This small molecule binds to this protein.
Small molecule (SMILES): CC(=O)N[C@@H]1[C@@H](O)[C@H](O)[C@@H](CO)O[C@H]1O

Binding-site contacts:
Ligand atom C2 contacts residue ASN250 of chain 1.A at 2.4 Å.
Ligand atom N2 contacts residue ASN250 of chain 1.A at 2.9 Å (h-bond).
Ligand atom C7 contacts residue SER240 of chain 1.A at 3.7 Å.
Ligand atom N2 contacts residue SER240 of chain 1.A at 3.8 Å.
Ligand atom C8 contacts residue SER240 of chain 1.A at 4.2 Å.
Ligand atom O5 contacts residue ASN250 of chain 1.A at 2.4 Å (h-bond).
Ligand atom C7 contacts residue ASN250 of chain 1.A at 4.0 Å.
Ligand atom C4 contacts residue ASN250 of chain 1.A at 4.2 Å.
Ligand atom O7 contacts residue ASN250 of chain 1.A at 4.5 Å.
Ligand atom C5 contacts residue ASN250 of chain 1.A at 3.7 Å.
Ligand atom C1 contacts residue ASN250 of chain 1.A at 1.4 Å.
Ligand atom C1 contacts residue SER239 of chain 1.A at 4.4 Å.
Ligand atom C3 contacts residue ASN250 of chain 1.A at 3.8 Å.
Ligand atom O7 contacts residue SER240 of chain 1.A at 3.0 Å (h-bond).

Sequence of chain 1.A:
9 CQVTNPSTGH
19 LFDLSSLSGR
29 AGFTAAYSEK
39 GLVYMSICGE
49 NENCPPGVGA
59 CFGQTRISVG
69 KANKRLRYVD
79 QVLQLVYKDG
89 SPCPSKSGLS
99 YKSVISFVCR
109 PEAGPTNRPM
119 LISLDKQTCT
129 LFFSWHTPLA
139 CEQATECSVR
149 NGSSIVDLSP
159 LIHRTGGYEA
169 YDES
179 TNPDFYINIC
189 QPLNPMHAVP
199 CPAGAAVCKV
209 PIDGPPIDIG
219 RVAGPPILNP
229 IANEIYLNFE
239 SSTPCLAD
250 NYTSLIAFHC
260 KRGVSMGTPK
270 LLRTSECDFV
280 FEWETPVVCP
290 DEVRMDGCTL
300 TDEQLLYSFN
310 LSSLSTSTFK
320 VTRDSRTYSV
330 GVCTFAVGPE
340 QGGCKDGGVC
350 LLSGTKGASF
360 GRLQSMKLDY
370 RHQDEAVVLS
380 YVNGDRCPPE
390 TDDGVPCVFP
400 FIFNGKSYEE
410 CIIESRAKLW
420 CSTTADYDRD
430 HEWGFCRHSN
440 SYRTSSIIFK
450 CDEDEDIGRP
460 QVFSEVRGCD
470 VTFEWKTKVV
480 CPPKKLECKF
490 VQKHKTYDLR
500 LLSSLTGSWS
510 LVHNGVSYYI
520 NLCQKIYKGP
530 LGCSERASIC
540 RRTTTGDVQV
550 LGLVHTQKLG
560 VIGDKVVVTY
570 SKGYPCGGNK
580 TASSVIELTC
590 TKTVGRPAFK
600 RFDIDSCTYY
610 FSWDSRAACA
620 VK